This small molecule binds to this protein.
Small molecule (SMILES): COc1ccc(/N=N\c2cc(OC)c(OC)c(OC)c2)c(NC(=O)CCC(=O)NCCCC[C@@H]2NC(=O)[C@@H](C)C/C(C)=C/CC[C@H](C)OC(=O)C[C@H](c3ccc(O)cc3)NC(=O)[C@@H](Cc3c[nH]c4ccccc34)N(C)C2=O)c1

Sequence of chain 1.D:
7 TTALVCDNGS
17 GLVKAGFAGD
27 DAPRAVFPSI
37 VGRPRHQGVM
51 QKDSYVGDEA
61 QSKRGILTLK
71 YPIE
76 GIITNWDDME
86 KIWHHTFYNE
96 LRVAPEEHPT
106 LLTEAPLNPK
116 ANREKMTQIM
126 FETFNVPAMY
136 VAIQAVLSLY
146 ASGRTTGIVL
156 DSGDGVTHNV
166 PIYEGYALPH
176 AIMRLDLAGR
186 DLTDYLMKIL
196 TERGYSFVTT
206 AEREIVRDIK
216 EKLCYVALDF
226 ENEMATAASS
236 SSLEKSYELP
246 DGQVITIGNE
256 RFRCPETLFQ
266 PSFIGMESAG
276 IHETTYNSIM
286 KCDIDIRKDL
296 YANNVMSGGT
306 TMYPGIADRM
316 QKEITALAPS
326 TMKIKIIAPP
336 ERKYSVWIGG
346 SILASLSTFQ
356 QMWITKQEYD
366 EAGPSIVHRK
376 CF

Sequence of chain 1.C:
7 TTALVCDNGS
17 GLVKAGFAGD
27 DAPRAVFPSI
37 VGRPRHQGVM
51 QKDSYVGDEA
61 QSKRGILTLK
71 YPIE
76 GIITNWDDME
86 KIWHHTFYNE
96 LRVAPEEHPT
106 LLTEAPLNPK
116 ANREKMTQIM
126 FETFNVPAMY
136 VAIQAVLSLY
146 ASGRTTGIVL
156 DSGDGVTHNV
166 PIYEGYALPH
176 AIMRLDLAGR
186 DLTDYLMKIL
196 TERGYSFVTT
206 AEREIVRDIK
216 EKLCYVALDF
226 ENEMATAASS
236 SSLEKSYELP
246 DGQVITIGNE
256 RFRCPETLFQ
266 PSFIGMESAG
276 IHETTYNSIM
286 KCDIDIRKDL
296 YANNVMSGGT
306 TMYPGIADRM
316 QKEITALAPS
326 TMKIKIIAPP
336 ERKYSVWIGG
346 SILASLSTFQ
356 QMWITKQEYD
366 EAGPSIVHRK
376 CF

Binding-site contacts:
Ligand atom C26 contacts residue GLU207 of chain 1.D at 3.3 Å.
Ligand atom C44 contacts residue GLY199 of chain 1.D at 3.5 Å.
Ligand atom O30 contacts residue GLY199 of chain 1.D at 3.5 Å (h-bond).
Ligand atom C42 contacts residue THR196 of chain 1.D at 3.6 Å.
Ligand atom C78 contacts residue GLU74 of chain 1.C at 3.6 Å.
Ligand atom O7 contacts residue PRO114 of chain 1.C at 3.8 Å.
Ligand atom C43 contacts residue THR196 of chain 1.D at 3.7 Å.
Ligand atom C39 contacts residue ILE77 of chain 1.C at 3.6 Å (hydrophobic).
Ligand atom O77 contacts residue HIC75 of chain 1.C at 3.1 Å (h-bond).
Ligand atom O25 contacts residue SER201 of chain 1.D at 1.9 Å (h-bond).
Ligand atom C17 contacts residue GLN248 of chain 1.D at 3.7 Å.
Ligand atom C54 contacts residue HIC75 of chain 1.C at 3.7 Å.
Ligand atom C9 contacts residue GLY199 of chain 1.D at 3.8 Å.
Ligand atom C23 contacts residue SER201 of chain 1.D at 2.9 Å.
Ligand atom C44 contacts residue ILE77 of chain 1.C at 3.5 Å (hydrophobic).
Ligand atom C41 contacts residue SER201 of chain 1.D at 3.8 Å.
Ligand atom C31 contacts residue GLY199 of chain 1.D at 3.4 Å.
Ligand atom O12 contacts residue TYR200 of chain 1.D at 3.6 Å.
Ligand atom C18 contacts residue GLN248 of chain 1.D at 3.6 Å.
Ligand atom C20 contacts residue LEU244 of chain 1.D at 3.8 Å (hydrophobic).
Ligand atom C43 contacts residue PRO114 of chain 1.C at 3.7 Å (hydrophobic).
Ligand atom C32 contacts residue GLY199 of chain 1.D at 3.6 Å.
Ligand atom C2 contacts residue ARG198 of chain 1.D at 3.9 Å.
Ligand atom O30 contacts residue SER201 of chain 1.D at 3.5 Å (h-bond).
Ligand atom C39 contacts residue SER201 of chain 1.D at 3.8 Å.
Ligand atom C41 contacts residue ARG179 of chain 1.C at 3.7 Å.
Ligand atom C55 contacts residue HIC75 of chain 1.C at 3.5 Å.
Ligand atom O70 contacts residue HIC75 of chain 1.C at 3.4 Å.
Ligand atom N38 contacts residue ASP181 of chain 1.C at 3.0 Å (salt-bridge).
Ligand atom C36 contacts residue ILE77 of chain 1.C at 3.5 Å (hydrophobic).
Ligand atom C15 contacts residue GLN248 of chain 1.D at 3.1 Å.
Ligand atom C16 contacts residue VAL249 of chain 1.D at 3.4 Å (hydrophobic).
Ligand atom C44 contacts residue PRO114 of chain 1.C at 3.8 Å (hydrophobic).
Ligand atom C65 contacts residue GLN248 of chain 1.D at 3.7 Å.
Ligand atom C42 contacts residue LEU112 of chain 1.C at 3.6 Å (hydrophobic).
Ligand atom C40 contacts residue ILE77 of chain 1.C at 3.2 Å (hydrophobic).
Ligand atom C5 contacts residue ILE77 of chain 1.C at 3.7 Å (hydrophobic).
Ligand atom C22 contacts residue SER201 of chain 1.D at 3.6 Å.
Ligand atom C14 contacts residue GLN248 of chain 1.D at 3.6 Å.
Ligand atom N8 contacts residue GLY199 of chain 1.D at 2.8 Å (h-bond).